This protein binds this small molecule.
Small molecule (SMILES): O=S(=O)(O)c1ccc(O)c(O)c1

Sequence of chain 1.C:
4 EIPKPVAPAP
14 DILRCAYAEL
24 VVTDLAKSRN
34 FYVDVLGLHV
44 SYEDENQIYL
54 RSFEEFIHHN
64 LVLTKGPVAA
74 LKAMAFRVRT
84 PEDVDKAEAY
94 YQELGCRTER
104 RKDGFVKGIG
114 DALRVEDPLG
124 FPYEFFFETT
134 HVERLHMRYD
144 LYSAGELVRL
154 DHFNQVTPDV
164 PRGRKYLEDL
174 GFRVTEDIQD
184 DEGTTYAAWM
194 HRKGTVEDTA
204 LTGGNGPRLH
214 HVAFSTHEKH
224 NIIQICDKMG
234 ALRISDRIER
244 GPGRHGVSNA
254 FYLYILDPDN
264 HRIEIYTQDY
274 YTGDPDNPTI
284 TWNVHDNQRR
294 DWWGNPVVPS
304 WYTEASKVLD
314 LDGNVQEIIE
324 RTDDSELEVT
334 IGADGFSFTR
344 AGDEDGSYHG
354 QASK

Binding-site contacts:
Ligand atom O8 contacts residue TYR257 of chain 1.C at 2.4 Å (h-bond).
Ligand atom C1 contacts residue GLU200 of chain 1.C at 3.3 Å.
Ligand atom O8 contacts residue HIS214 of chain 1.C at 2.9 Å.
Ligand atom O7 contacts residue HIS155 of chain 1.C at 3.1 Å (h-bond).
Ligand atom O8 contacts residue GLU267 of chain 1.C at 3.1 Å (salt-bridge).
Ligand atom O8 contacts residue FE21 of chain 1.O at 2.1 Å.
Ligand atom O7 contacts residue GLU267 of chain 1.C at 3.1 Å (salt-bridge).
Ligand atom O12 contacts residue ARG293 of chain 1.C at 3.0 Å (salt-bridge).
Ligand atom C1 contacts residue HIS248 of chain 1.C at 3.5 Å.
Ligand atom O10 contacts residue ARG293 of chain 1.C at 2.5 Å (salt-bridge).
Ligand atom O12 contacts residue ARG292 of chain 1.C at 3.3 Å (salt-bridge).
Ligand atom C6 contacts residue TRP192 of chain 1.C at 3.3 Å (hydrophobic).
Ligand atom C5 contacts residue VAL250 of chain 1.C at 3.0 Å (hydrophobic).
Ligand atom C4 contacts residue HIS248 of chain 1.C at 3.2 Å.
Ligand atom C6 contacts residue SER251 of chain 1.C at 3.5 Å.
Ligand atom S9 contacts residue ARG293 of chain 1.C at 3.5 Å (salt-bridge).
Ligand atom O12 contacts residue HIS248 of chain 1.C at 2.8 Å (h-bond).
Ligand atom C3 contacts residue TYR257 of chain 1.C at 3.0 Å (hydrophobic).
Ligand atom O12 contacts residue VAL250 of chain 1.C at 3.5 Å (h-bond).
Ligand atom C4 contacts residue TRP192 of chain 1.C at 3.6 Å (hydrophobic).
Ligand atom O7 contacts residue TYR269 of chain 1.C at 3.3 Å.
Ligand atom C2 contacts residue HIS248 of chain 1.C at 3.5 Å.
Ligand atom S9 contacts residue HIS248 of chain 1.C at 3.2 Å (h-bond).
Ligand atom O7 contacts residue FE21 of chain 1.O at 2.1 Å.
Ligand atom C1 contacts residue TRP192 of chain 1.C at 3.5 Å (hydrophobic).
Ligand atom C2 contacts residue FE21 of chain 1.O at 2.9 Å.
Ligand atom C3 contacts residue HIS248 of chain 1.C at 3.4 Å.
Ligand atom C6 contacts residue VAL250 of chain 1.C at 3.7 Å (hydrophobic).
Ligand atom O11 contacts residue HIS248 of chain 1.C at 3.2 Å.
Ligand atom O10 contacts residue TRP192 of chain 1.C at 3.2 Å.
Ligand atom C1 contacts residue FE21 of chain 1.O at 2.9 Å.
Ligand atom C5 contacts residue HIS248 of chain 1.C at 3.4 Å.
Ligand atom C6 contacts residue HIS248 of chain 1.C at 3.5 Å.
Ligand atom O11 contacts residue ARG243 of chain 1.C at 3.1 Å (salt-bridge).
Ligand atom C1 contacts residue GLU267 of chain 1.C at 3.8 Å.
Ligand atom C6 contacts residue GLU200 of chain 1.C at 3.4 Å.
Ligand atom O11 contacts residue ARG293 of chain 1.C at 3.4 Å.
Ligand atom C2 contacts residue TYR257 of chain 1.C at 2.9 Å (hydrophobic).
Ligand atom O7 contacts residue GLU200 of chain 1.C at 2.5 Å (salt-bridge).
Ligand atom C5 contacts residue TRP192 of chain 1.C at 3.6 Å (hydrophobic).